Binding-site contacts:
Ligand atom C24 contacts residue ARG14 of chain 1.T at 3.7 Å.
Ligand atom C21 contacts residue PHE21 of chain 1.T at 4.2 Å (hydrophobic).
Ligand atom C2 contacts residue PEK1 of chain 1.RB at 3.8 Å.
Ligand atom C1 contacts residue PEK1 of chain 1.RB at 3.8 Å.
Ligand atom C23 contacts residue PEK1 of chain 1.RB at 4.2 Å.
Ligand atom C18 contacts residue GLY22 of chain 1.T at 3.7 Å.
Ligand atom C21 contacts residue PHE18 of chain 1.T at 4.0 Å (hydrophobic).
Ligand atom O26 contacts residue ARG14 of chain 1.T at 3.0 Å (salt-bridge).
Ligand atom O25 contacts residue PEK1 of chain 1.RB at 4.2 Å.
Ligand atom C24 contacts residue PEK1 of chain 1.RB at 4.3 Å.
Ligand atom C12 contacts residue PHE21 of chain 1.T at 3.8 Å (hydrophobic).
Ligand atom C19 contacts residue PHE21 of chain 1.T at 3.7 Å (hydrophobic).
Ligand atom O25 contacts residue ARG14 of chain 1.T at 3.1 Å (salt-bridge).
Ligand atom C24 contacts residue ARG17 of chain 1.T at 3.5 Å.
Ligand atom C1 contacts residue PHE21 of chain 1.T at 4.5 Å (hydrophobic).
Ligand atom C11 contacts residue PHE21 of chain 1.T at 3.6 Å (hydrophobic).
Ligand atom C18 contacts residue PHE18 of chain 1.T at 3.8 Å (hydrophobic).
Ligand atom O26 contacts residue ARG17 of chain 1.T at 3.0 Å (salt-bridge).
Ligand atom C19 contacts residue GLY22 of chain 1.T at 4.5 Å.
Ligand atom C22 contacts residue PHE18 of chain 1.T at 4.2 Å (hydrophobic).
Ligand atom O25 contacts residue ARG17 of chain 1.T at 4.2 Å.
Ligand atom O12 contacts residue PEK1 of chain 1.RB at 3.7 Å.
Ligand atom C18 contacts residue PHE21 of chain 1.T at 4.2 Å (hydrophobic).
Ligand atom C20 contacts residue PHE18 of chain 1.T at 3.9 Å (hydrophobic).
Ligand atom C16 contacts residue PHE18 of chain 1.T at 4.4 Å (hydrophobic).
Ligand atom C23 contacts residue ARG17 of chain 1.T at 3.9 Å.
Ligand atom C12 contacts residue PEK1 of chain 1.RB at 4.5 Å.
Ligand atom C11 contacts residue PEK1 of chain 1.RB at 4.1 Å.
Ligand atom C21 contacts residue ARG17 of chain 1.T at 4.1 Å.

This small molecule binds to this protein.
Small molecule (SMILES): C[C@H](CCC(=O)O)[C@H]1CC[C@H]2[C@@H]3[C@H](O)C[C@@H]4C[C@H](O)CC[C@]4(C)[C@H]3C[C@H](O)[C@]12C

Sequence of chain 1.T:
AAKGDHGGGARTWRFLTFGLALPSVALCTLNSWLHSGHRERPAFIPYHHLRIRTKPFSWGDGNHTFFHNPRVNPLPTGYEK